Binding-site contacts:
Ligand atom N2 contacts residue LEU456 of chain 1.A at 4.3 Å.
Ligand atom C1 contacts residue ASN457 of chain 1.A at 1.4 Å.
Ligand atom N2 contacts residue GLU455 of chain 1.A at 3.2 Å (salt-bridge).
Ligand atom C1 contacts residue GLU455 of chain 1.A at 4.2 Å.
Ligand atom C4 contacts residue ASN457 of chain 1.A at 4.2 Å.
Ligand atom O5 contacts residue ASN457 of chain 1.A at 2.4 Å (h-bond).
Ligand atom C2 contacts residue GLU455 of chain 1.A at 4.3 Å.
Ligand atom C7 contacts residue ASN457 of chain 1.A at 4.2 Å.
Ligand atom N2 contacts residue ASN457 of chain 1.A at 3.0 Å (h-bond).
Ligand atom C7 contacts residue GLU455 of chain 1.A at 3.8 Å.
Ligand atom C3 contacts residue ASN457 of chain 1.A at 3.8 Å.
Ligand atom C8 contacts residue GLU455 of chain 1.A at 4.4 Å.
Ligand atom O7 contacts residue GLU455 of chain 1.A at 4.5 Å.
Ligand atom C2 contacts residue ASN457 of chain 1.A at 2.4 Å.
Ligand atom C8 contacts residue LEU456 of chain 1.A at 3.9 Å (hydrophobic).
Ligand atom C5 contacts residue ASN457 of chain 1.A at 3.7 Å.

A small-molecule ligand and the protein it binds are described below.
Small molecule (SMILES): CC(=O)N[C@@H]1[C@@H](O)[C@H](O)[C@@H](CO)O[C@H]1O

Sequence of chain 1.A:
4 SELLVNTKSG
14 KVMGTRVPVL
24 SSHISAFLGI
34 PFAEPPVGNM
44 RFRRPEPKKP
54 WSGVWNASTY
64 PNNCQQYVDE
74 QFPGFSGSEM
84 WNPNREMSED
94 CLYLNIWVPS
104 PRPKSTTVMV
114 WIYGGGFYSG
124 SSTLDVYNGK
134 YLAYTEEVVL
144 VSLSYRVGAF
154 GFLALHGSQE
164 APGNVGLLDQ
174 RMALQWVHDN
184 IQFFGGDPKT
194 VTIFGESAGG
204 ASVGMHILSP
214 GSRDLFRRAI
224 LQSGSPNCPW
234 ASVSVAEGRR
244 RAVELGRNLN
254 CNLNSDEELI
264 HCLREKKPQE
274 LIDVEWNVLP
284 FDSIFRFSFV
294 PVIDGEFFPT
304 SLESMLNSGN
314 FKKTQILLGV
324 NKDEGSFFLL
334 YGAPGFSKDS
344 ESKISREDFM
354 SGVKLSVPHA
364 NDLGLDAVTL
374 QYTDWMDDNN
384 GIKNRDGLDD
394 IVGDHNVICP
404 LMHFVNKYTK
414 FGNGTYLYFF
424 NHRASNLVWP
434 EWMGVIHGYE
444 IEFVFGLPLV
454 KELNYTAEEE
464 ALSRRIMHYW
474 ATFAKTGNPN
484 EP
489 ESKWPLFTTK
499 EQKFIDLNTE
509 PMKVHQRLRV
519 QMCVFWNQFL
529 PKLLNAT